Binding-site contacts:
Ligand atom O4 contacts residue ASP3 of chain 1.C at 3.5 Å.
Ligand atom C6 contacts residue THR4 of chain 1.F at 4.4 Å.
Ligand atom O6 contacts residue THR4 of chain 1.F at 4.2 Å.
Ligand atom O5 contacts residue ASP3 of chain 1.F at 4.0 Å.
Ligand atom O5 contacts residue THR5 of chain 1.C at 4.3 Å.
Ligand atom O2 contacts residue LYS30 of chain 1.C at 3.0 Å.
Ligand atom O2 contacts residue SER28 of chain 1.C at 4.0 Å.
Ligand atom O4 contacts residue SER28 of chain 1.F at 4.1 Å.
Ligand atom O6 contacts residue GLA1 of chain 1.U at 3.9 Å.
Ligand atom O3 contacts residue SER28 of chain 1.F at 3.3 Å (h-bond).
Ligand atom O1 contacts residue ASP3 of chain 1.F at 3.0 Å (salt-bridge).
Ligand atom C1 contacts residue THR5 of chain 1.C at 3.7 Å.
Ligand atom C2 contacts residue SER28 of chain 1.C at 4.4 Å.
Ligand atom O6 contacts residue THR5 of chain 1.F at 4.2 Å.
Ligand atom O1 contacts residue THR5 of chain 1.F at 4.5 Å.
Ligand atom C2 contacts residue THR5 of chain 1.F at 3.6 Å.
Ligand atom O1 contacts residue THR5 of chain 1.C at 4.5 Å.
Ligand atom C1 contacts residue ASP3 of chain 1.F at 4.0 Å.
Ligand atom O2 contacts residue PHE9 of chain 1.D at 4.5 Å.
Ligand atom O4 contacts residue THR5 of chain 1.F at 4.2 Å.
Ligand atom C4 contacts residue THR5 of chain 1.F at 3.2 Å.
Ligand atom C4 contacts residue THR5 of chain 1.C at 4.2 Å.
Ligand atom C3 contacts residue THR5 of chain 1.F at 3.7 Å.
Ligand atom C3 contacts residue THR5 of chain 1.C at 3.5 Å.
Ligand atom O6 contacts residue SER2 of chain 1.C at 4.2 Å.
Ligand atom C2 contacts residue THR5 of chain 1.C at 3.8 Å.
Ligand atom O1 contacts residue SER28 of chain 1.C at 3.0 Å (h-bond).
Ligand atom O5 contacts residue THR5 of chain 1.F at 3.8 Å.
Ligand atom C5 contacts residue THR5 of chain 1.F at 4.1 Å.
Ligand atom O2 contacts residue THR5 of chain 1.C at 3.6 Å.
Ligand atom O5 contacts residue THR4 of chain 1.F at 4.1 Å.
Ligand atom O3 contacts residue THR5 of chain 1.F at 3.6 Å (h-bond).
Ligand atom C1 contacts residue SER28 of chain 1.C at 3.6 Å.
Ligand atom C2 contacts residue LYS30 of chain 1.C at 4.3 Å.
Ligand atom C5 contacts residue THR5 of chain 1.C at 3.9 Å.
Ligand atom O3 contacts residue LYS30 of chain 1.F at 4.0 Å.
Ligand atom O4 contacts residue SER2 of chain 1.C at 4.2 Å.
Ligand atom C1 contacts residue THR5 of chain 1.F at 4.2 Å.
Ligand atom O1 contacts residue LYS30 of chain 1.C at 4.5 Å.

Sequence of chain 1.F:
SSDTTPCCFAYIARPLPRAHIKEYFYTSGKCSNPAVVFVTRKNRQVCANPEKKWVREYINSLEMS

Sequence of chain 1.C:
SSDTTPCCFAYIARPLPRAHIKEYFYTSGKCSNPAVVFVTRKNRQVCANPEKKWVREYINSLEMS

This protein binds this small molecule.
Small molecule (SMILES): OC[C@H]1O[C@@H](O)[C@H](O)[C@@H](O)[C@@H]1O

Sequence of chain 1.D:
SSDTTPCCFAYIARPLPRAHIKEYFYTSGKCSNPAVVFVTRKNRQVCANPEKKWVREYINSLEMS